Binding-site contacts:
Ligand atom C4 contacts residue ASN68 of chain 1.B at 4.2 Å.
Ligand atom C4 contacts residue ARG132 of chain 1.B at 4.0 Å.
Ligand atom C2 contacts residue ASN68 of chain 1.B at 2.5 Å.
Ligand atom C2 contacts residue THR70 of chain 1.B at 4.2 Å.
Ligand atom O6 contacts residue ARG132 of chain 1.B at 2.9 Å (salt-bridge).
Ligand atom C6 contacts residue ARG132 of chain 1.B at 3.9 Å.
Ligand atom O5 contacts residue MET100 of chain 1.B at 4.0 Å.
Ligand atom O4 contacts residue ARG132 of chain 1.B at 2.7 Å (salt-bridge).
Ligand atom C7 contacts residue ASN68 of chain 1.B at 3.1 Å.
Ligand atom N2 contacts residue THR70 of chain 1.B at 4.1 Å.
Ligand atom C8 contacts residue ASN68 of chain 1.B at 3.2 Å.
Ligand atom C5 contacts residue ARG132 of chain 1.B at 4.4 Å.
Ligand atom C1 contacts residue ASN68 of chain 1.B at 1.4 Å.
Ligand atom O5 contacts residue THR70 of chain 1.B at 4.2 Å.
Ligand atom C8 contacts residue GLY69 of chain 1.B at 3.4 Å.
Ligand atom C8 contacts residue HIS67 of chain 1.B at 4.3 Å.
Ligand atom C3 contacts residue ASN68 of chain 1.B at 3.8 Å.
Ligand atom N2 contacts residue ASN68 of chain 1.B at 2.9 Å (h-bond).
Ligand atom C1 contacts residue THR70 of chain 1.B at 3.5 Å.
Ligand atom C3 contacts residue THR70 of chain 1.B at 4.4 Å.
Ligand atom O5 contacts residue ASN68 of chain 1.B at 2.4 Å (h-bond).
Ligand atom C5 contacts residue THR70 of chain 1.B at 4.3 Å.
Ligand atom O7 contacts residue ASN68 of chain 1.B at 3.7 Å.
Ligand atom C5 contacts residue ASN68 of chain 1.B at 3.7 Å.

Sequence of chain 1.B:
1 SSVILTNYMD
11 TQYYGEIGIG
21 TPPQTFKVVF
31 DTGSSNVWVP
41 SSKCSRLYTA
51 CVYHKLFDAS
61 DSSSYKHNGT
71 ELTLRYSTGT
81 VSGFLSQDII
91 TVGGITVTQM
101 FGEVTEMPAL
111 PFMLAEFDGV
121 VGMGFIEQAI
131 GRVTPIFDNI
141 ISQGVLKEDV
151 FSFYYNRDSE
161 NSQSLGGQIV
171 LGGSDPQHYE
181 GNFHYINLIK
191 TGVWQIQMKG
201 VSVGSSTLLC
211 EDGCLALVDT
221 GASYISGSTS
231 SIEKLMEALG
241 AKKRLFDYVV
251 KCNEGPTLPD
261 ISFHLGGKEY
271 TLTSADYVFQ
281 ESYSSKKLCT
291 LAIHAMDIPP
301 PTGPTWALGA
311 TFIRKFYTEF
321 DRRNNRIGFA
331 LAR

The protein below binds the small molecule below.
Small molecule (SMILES): CC(=O)N[C@@H]1[C@@H](O)[C@H](O)[C@@H](CO)O[C@H]1O